Binding-site contacts:
Ligand atom O6 contacts residue ASN527 of chain 1.B at 3.9 Å.
Ligand atom O5 contacts residue PHE739 of chain 1.B at 3.5 Å.
Ligand atom O2P contacts residue PHE739 of chain 1.B at 3.9 Å.
Ligand atom C5 contacts residue TRP526 of chain 1.B at 3.9 Å (hydrophobic).
Ligand atom C4 contacts residue TRP526 of chain 1.B at 3.5 Å (hydrophobic).
Ligand atom O6 contacts residue GLU734 of chain 1.B at 2.8 Å (salt-bridge).
Ligand atom C5 contacts residue PHE739 of chain 1.B at 4.0 Å (hydrophobic).
Ligand atom C4 contacts residue ARG376 of chain 1.B at 3.5 Å.
Ligand atom P contacts residue GLY799 of chain 1.B at 3.8 Å.
Ligand atom C4 contacts residue ASP528 of chain 1.B at 4.0 Å.
Ligand atom O1 contacts residue GLU784 of chain 1.B at 3.9 Å.
Ligand atom O1P contacts residue ARG355 of chain 1.B at 4.0 Å.
Ligand atom O2 contacts residue ARG355 of chain 1.B at 3.2 Å (salt-bridge).
Ligand atom P contacts residue THR798 of chain 1.B at 3.7 Å.
Ligand atom C6 contacts residue ASP528 of chain 1.B at 4.1 Å.
Ligand atom O1 contacts residue PHE739 of chain 1.B at 3.7 Å.
Ligand atom O3 contacts residue ARG376 of chain 1.B at 3.2 Å (salt-bridge).
Ligand atom O3P contacts residue THR798 of chain 1.B at 4.0 Å.
Ligand atom O2P contacts residue THR798 of chain 1.B at 2.6 Å (h-bond).
Ligand atom O5 contacts residue GLU734 of chain 1.B at 3.8 Å.
Ligand atom O4 contacts residue TRP526 of chain 1.B at 2.8 Å (h-bond).
Ligand atom O3P contacts residue ARG355 of chain 1.B at 2.9 Å (salt-bridge).
Ligand atom O6 contacts residue TRP526 of chain 1.B at 3.3 Å (h-bond).
Ligand atom O2P contacts residue GLU784 of chain 1.B at 3.7 Å.
Ligand atom C1 contacts residue PHE739 of chain 1.B at 4.1 Å (hydrophobic).
Ligand atom O6 contacts residue ASP528 of chain 1.B at 3.0 Å (salt-bridge).
Ligand atom O2 contacts residue ASN360 of chain 1.B at 4.1 Å.
Ligand atom P contacts residue ARG355 of chain 1.B at 4.1 Å.
Ligand atom O4 contacts residue ARG376 of chain 1.B at 3.1 Å (salt-bridge).
Ligand atom C1 contacts residue GLU784 of chain 1.B at 3.8 Å.
Ligand atom C6 contacts residue GLU734 of chain 1.B at 3.5 Å.
Ligand atom O1P contacts residue THR798 of chain 1.B at 3.8 Å.
Ligand atom O1P contacts residue GLU784 of chain 1.B at 2.5 Å (salt-bridge).
Ligand atom O2P contacts residue GLY799 of chain 1.B at 3.7 Å.
Ligand atom C6 contacts residue PHE739 of chain 1.B at 4.0 Å (hydrophobic).
Ligand atom C6 contacts residue TRP526 of chain 1.B at 3.4 Å (hydrophobic).
Ligand atom P contacts residue GLU784 of chain 1.B at 3.6 Å.
Ligand atom O2P contacts residue HIS741 of chain 1.B at 4.0 Å.
Ligand atom O3P contacts residue GLY799 of chain 1.B at 3.0 Å (h-bond).
Ligand atom C3 contacts residue ARG376 of chain 1.B at 4.0 Å.

Sequence of chain 1.B:
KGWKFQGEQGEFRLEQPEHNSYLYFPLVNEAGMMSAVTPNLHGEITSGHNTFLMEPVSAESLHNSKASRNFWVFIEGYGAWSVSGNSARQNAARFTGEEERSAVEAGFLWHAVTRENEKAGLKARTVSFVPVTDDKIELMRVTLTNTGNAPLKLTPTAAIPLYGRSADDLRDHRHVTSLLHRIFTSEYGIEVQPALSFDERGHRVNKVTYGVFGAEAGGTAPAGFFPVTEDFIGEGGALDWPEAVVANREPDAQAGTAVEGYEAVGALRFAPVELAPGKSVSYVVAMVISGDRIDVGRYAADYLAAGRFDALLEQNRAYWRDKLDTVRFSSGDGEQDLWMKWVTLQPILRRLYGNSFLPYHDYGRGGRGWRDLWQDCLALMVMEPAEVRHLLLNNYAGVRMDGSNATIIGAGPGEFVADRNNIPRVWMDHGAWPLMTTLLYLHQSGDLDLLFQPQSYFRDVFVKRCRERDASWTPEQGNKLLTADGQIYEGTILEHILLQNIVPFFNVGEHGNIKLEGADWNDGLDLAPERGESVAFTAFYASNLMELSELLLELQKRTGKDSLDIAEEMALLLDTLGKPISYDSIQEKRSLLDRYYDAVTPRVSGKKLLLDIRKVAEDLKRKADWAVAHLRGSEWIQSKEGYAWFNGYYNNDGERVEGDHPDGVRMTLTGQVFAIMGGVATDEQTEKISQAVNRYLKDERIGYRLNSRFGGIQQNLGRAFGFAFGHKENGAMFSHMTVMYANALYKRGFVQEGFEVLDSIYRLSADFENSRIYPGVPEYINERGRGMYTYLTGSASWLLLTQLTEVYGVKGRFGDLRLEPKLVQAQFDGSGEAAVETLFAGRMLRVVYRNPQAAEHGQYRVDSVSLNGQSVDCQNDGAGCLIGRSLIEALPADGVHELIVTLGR

This protein binds this small molecule.
Small molecule (SMILES): O=P(O)(O)O[C@H]1O[C@H](CO)[C@@H](O)[C@H](O)[C@H]1O